Sequence of chain 1.I:
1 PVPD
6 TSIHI

Binding-site contacts:
Ligand atom N contacts residue VAL119 of chain 1.A at 3.0 Å (h-bond).
Ligand atom NE2 contacts residue HIS120 of chain 1.A at 3.4 Å (h-bond).
Ligand atom CE2 contacts residue ASP106 of chain 1.A at 3.2 Å.
Ligand atom CG contacts residue TYR99 of chain 1.A at 3.5 Å (hydrophobic).
Ligand atom O2P contacts residue HIS120 of chain 1.A at 3.1 Å (h-bond).
Ligand atom CA contacts residue HIS9 of chain 1.I at 3.6 Å.
Ligand atom CG contacts residue THR118 of chain 1.A at 3.4 Å.
Ligand atom CG contacts residue ASP106 of chain 1.A at 3.5 Å.
Ligand atom CG1 contacts residue ILE10 of chain 1.I at 3.5 Å (hydrophobic).
Ligand atom NE2 contacts residue CO1 of chain 1.K at 2.3 Å.
Ligand atom CB contacts residue TYR99 of chain 1.A at 3.4 Å (hydrophobic).
Ligand atom CB contacts residue HIS9 of chain 1.I at 3.5 Å.
Ligand atom O contacts residue VLM11 of chain 1.I at 2.8 Å (h-bond).
Ligand atom CA contacts residue SER7 of chain 1.I at 3.4 Å.
Ligand atom O1P contacts residue HIS120 of chain 1.A at 2.9 Å (h-bond).
Ligand atom O contacts residue HIS120 of chain 1.A at 3.3 Å.
Ligand atom N contacts residue SER7 of chain 1.I at 2.9 Å (h-bond).
Ligand atom O3P contacts residue LYS107 of chain 1.A at 3.1 Å.
Ligand atom P contacts residue HIS120 of chain 1.A at 3.5 Å.
Ligand atom CA contacts residue VAL119 of chain 1.A at 3.4 Å (hydrophobic).
Ligand atom CD2 contacts residue HIS120 of chain 1.A at 3.4 Å.
Ligand atom CB contacts residue THR118 of chain 1.A at 3.6 Å.
Ligand atom O contacts residue HIS9 of chain 1.I at 2.8 Å (h-bond).
Ligand atom CD1 contacts residue ILE10 of chain 1.I at 3.5 Å (hydrophobic).
Ligand atom O contacts residue ILE8 of chain 1.I at 3.3 Å.
Ligand atom ND1 contacts residue THR118 of chain 1.A at 3.4 Å.
Ligand atom CA contacts residue MET103 of chain 1.A at 3.6 Å (hydrophobic).
Ligand atom CG2 contacts residue ILE10 of chain 1.I at 3.6 Å (hydrophobic).
Ligand atom O contacts residue CAS104 of chain 1.A at 3.4 Å.
Ligand atom O contacts residue LEU121 of chain 1.A at 2.7 Å (h-bond).
Ligand atom C contacts residue VAL119 of chain 1.A at 3.7 Å (hydrophobic).
Ligand atom CD2 contacts residue CO1 of chain 1.K at 3.2 Å.
Ligand atom O contacts residue THR6 of chain 1.I at 3.3 Å.
Ligand atom CD2 contacts residue ASP106 of chain 1.A at 3.0 Å.
Ligand atom CD2 contacts residue MET103 of chain 1.A at 3.6 Å (hydrophobic).
Ligand atom N contacts residue HIS9 of chain 1.I at 2.9 Å (h-bond).
Ligand atom CD1 contacts residue THR59 of chain 1.A at 3.7 Å.
Ligand atom CE1 contacts residue CO1 of chain 1.K at 3.3 Å.
Ligand atom CG2 contacts residue ILE8 of chain 1.I at 3.5 Å (hydrophobic).
Ligand atom O contacts residue SER7 of chain 1.I at 3.0 Å (h-bond).

Sequence of chain 1.A:
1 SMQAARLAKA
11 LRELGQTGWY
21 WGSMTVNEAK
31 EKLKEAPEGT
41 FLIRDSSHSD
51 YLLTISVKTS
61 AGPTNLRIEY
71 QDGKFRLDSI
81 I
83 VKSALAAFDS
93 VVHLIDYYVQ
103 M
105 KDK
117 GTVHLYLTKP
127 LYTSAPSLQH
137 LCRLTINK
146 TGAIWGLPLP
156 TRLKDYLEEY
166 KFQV

The small molecule below binds the protein below.
Small molecule (SMILES): CC[C@H](C)[C@H](NC(=O)[C@H](CO)NC(=O)[C@@H](NC(=O)[C@H](Cc1ccc(OP(=O)(O)O)cc1)NC(=O)[C@H](CC(=O)O)NC(=O)[C@@H]1CCCN1C(=O)[C@H](C)N)[C@@H](C)O)C(=O)N[C@@H](Cc1cnc[nH]1)C(=O)N[C@H](C(=O)N[C@H](C(N)=O)C(C)C)[C@@H](C)CC